This protein binds this small molecule.
Small molecule (SMILES): CC[C@H](C)[C@H](NC(=O)[C@@H](NC(=O)[C@@H]1CCCN1C(=O)[C@H](CCCN=C(N)N)NC(=O)[C@H](CCCN=C(N)N)NC(=O)[C@@H]1CCCN1)C(C)C)C(=O)N[C@@H](CCSC)C(=O)N[C@@H](CCCN=C(N)N)C(N)=O

Sequence of chain 2.A:
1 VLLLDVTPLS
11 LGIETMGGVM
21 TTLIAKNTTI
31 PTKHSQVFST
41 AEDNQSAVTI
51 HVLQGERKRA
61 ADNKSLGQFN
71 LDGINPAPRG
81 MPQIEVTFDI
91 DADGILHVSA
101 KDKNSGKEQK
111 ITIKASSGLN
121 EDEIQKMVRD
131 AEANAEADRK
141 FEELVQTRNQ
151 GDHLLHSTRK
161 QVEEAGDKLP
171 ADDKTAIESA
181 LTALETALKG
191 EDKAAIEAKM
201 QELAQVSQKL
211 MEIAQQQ

Binding-site contacts:
Ligand atom CD1 contacts residue THR21 of chain 2.A at 3.7 Å.
Ligand atom CB contacts residue ALA47 of chain 2.A at 3.6 Å (hydrophobic).
Ligand atom CB contacts residue GLU14 of chain 2.A at 3.8 Å.
Ligand atom O contacts residue THR49 of chain 2.A at 2.9 Å (h-bond).
Ligand atom N contacts residue SER39 of chain 2.A at 3.1 Å (h-bond).
Ligand atom CG2 contacts residue ALA41 of chain 2.A at 3.4 Å (hydrophobic).
Ligand atom CZ contacts residue GLU42 of chain 2.A at 3.8 Å.
Ligand atom CG contacts residue THR49 of chain 2.A at 3.6 Å.
Ligand atom CD contacts residue GLU14 of chain 2.A at 3.5 Å.
Ligand atom CD contacts residue THR49 of chain 2.A at 3.0 Å.
Ligand atom NH1 contacts residue HIS153 of chain 2.A at 3.3 Å.
Ligand atom CB contacts residue MET16 of chain 2.A at 3.8 Å (hydrophobic).
Ligand atom CA contacts residue THR49 of chain 2.A at 3.6 Å.
Ligand atom NH1 contacts residue THR49 of chain 2.A at 3.5 Å.
Ligand atom CB contacts residue SER39 of chain 2.A at 3.8 Å.
Ligand atom CD contacts residue GLU14 of chain 2.A at 3.7 Å.
Ligand atom NE contacts residue GLU14 of chain 2.A at 2.9 Å (salt-bridge).
Ligand atom CE contacts residue GLY80 of chain 2.A at 3.4 Å.
Ligand atom CB contacts residue PHE38 of chain 2.A at 3.5 Å (hydrophobic).
Ligand atom CE contacts residue MET81 of chain 2.A at 3.4 Å (hydrophobic).
Ligand atom CB contacts residue VAL37 of chain 2.A at 3.7 Å (hydrophobic).
Ligand atom O contacts residue MET16 of chain 2.A at 3.0 Å (h-bond).
Ligand atom O contacts residue PHE38 of chain 2.A at 3.4 Å.
Ligand atom CD contacts residue THR49 of chain 2.A at 3.7 Å.
Ligand atom N contacts residue THR49 of chain 2.A at 3.1 Å (h-bond).
Ligand atom CD contacts residue ASN70 of chain 2.A at 3.5 Å.
Ligand atom O contacts residue THR49 of chain 2.A at 3.0 Å (h-bond).
Ligand atom CA contacts residue SER39 of chain 2.A at 3.5 Å.
Ligand atom CZ contacts residue GLU14 of chain 2.A at 3.8 Å.
Ligand atom NH1 contacts residue ALA41 of chain 2.A at 3.6 Å.
Ligand atom O contacts residue VAL48 of chain 2.A at 3.5 Å.
Ligand atom CZ contacts residue THR49 of chain 2.A at 3.7 Å.
Ligand atom O contacts residue THR15 of chain 2.A at 3.2 Å.
Ligand atom NH2 contacts residue GLU42 of chain 2.A at 2.5 Å.
Ligand atom CB contacts residue THR49 of chain 2.A at 3.4 Å.
Ligand atom C contacts residue THR49 of chain 2.A at 3.6 Å.
Ligand atom O contacts residue SER39 of chain 2.A at 2.8 Å (h-bond).
Ligand atom CB contacts residue THR15 of chain 2.A at 3.7 Å.
Ligand atom CZ contacts residue ALA41 of chain 2.A at 3.8 Å (hydrophobic).
Ligand atom CB contacts residue GLN45 of chain 2.A at 3.5 Å.